Sequence of chain 1.K:
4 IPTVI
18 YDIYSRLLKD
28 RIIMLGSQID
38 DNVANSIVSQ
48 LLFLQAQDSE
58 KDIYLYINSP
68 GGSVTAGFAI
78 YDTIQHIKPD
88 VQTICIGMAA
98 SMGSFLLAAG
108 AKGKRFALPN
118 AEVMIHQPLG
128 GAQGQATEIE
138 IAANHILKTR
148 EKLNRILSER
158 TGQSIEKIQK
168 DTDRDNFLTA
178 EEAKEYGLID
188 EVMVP

The protein below binds the small molecule below.
Small molecule (SMILES): CC[C@H](C)[C@H]1C(=O)N([C@H](C)c2cccc3ccccc23)C[C@@H]2N(C(=O)NCCCC(F)(F)F)CCC(=O)N12

Binding-site contacts:
Ligand atom F40 contacts residue PHE50 of chain 1.J at 3.5 Å.
Ligand atom C26 contacts residue VAL45 of chain 1.J at 3.7 Å (hydrophobic).
Ligand atom F42 contacts residue ARG23 of chain 1.K at 3.8 Å.
Ligand atom C4 contacts residue TYR61 of chain 1.K at 3.9 Å (hydrophobic).
Ligand atom F40 contacts residue LEU49 of chain 1.J at 3.7 Å.
Ligand atom O32 contacts residue MET190 of chain 1.K at 3.6 Å.
Ligand atom C29 contacts residue ILE29 of chain 1.K at 3.8 Å (hydrophobic).
Ligand atom C24 contacts residue ILE93 of chain 1.K at 3.9 Å (hydrophobic).
Ligand atom C35 contacts residue ASP27 of chain 1.K at 3.8 Å.
Ligand atom F41 contacts residue ARG23 of chain 1.K at 3.4 Å.
Ligand atom O1 contacts residue LEU49 of chain 1.J at 3.9 Å.
Ligand atom C36 contacts residue ILE29 of chain 1.K at 3.8 Å (hydrophobic).
Ligand atom C25 contacts residue LEU49 of chain 1.J at 3.4 Å (hydrophobic).
Ligand atom C37 contacts residue ASP27 of chain 1.K at 3.9 Å.
Ligand atom C23 contacts residue LEU49 of chain 1.J at 3.7 Å (hydrophobic).
Ligand atom C38 contacts residue LEU24 of chain 1.K at 3.7 Å (hydrophobic).
Ligand atom F40 contacts residue LEU24 of chain 1.K at 3.3 Å.
Ligand atom C46 contacts residue HIS83 of chain 1.J at 3.0 Å.
Ligand atom F41 contacts residue LEU24 of chain 1.K at 4.0 Å.
Ligand atom F42 contacts residue ASP27 of chain 1.K at 3.8 Å.
Ligand atom N34 contacts residue ILE29 of chain 1.K at 3.9 Å.
Ligand atom C10 contacts residue HIS83 of chain 1.J at 3.9 Å.
Ligand atom C26 contacts residue LEU49 of chain 1.J at 3.7 Å (hydrophobic).
Ligand atom C25 contacts residue ILE93 of chain 1.K at 3.6 Å (hydrophobic).
Ligand atom C25 contacts residue VAL45 of chain 1.J at 3.8 Å (hydrophobic).
Ligand atom C28 contacts residue TYR63 of chain 1.K at 3.7 Å (hydrophobic).
Ligand atom C26 contacts residue ILE93 of chain 1.K at 3.5 Å (hydrophobic).
Ligand atom C24 contacts residue LEU49 of chain 1.J at 3.4 Å (hydrophobic).
Ligand atom F41 contacts residue PHE50 of chain 1.J at 3.6 Å.
Ligand atom C2 contacts residue ILE29 of chain 1.K at 3.9 Å (hydrophobic).
Ligand atom C37 contacts residue ALA53 of chain 1.J at 3.5 Å (hydrophobic).
Ligand atom C29 contacts residue TYR63 of chain 1.K at 3.9 Å (hydrophobic).
Ligand atom C30 contacts residue ILE91 of chain 1.K at 3.6 Å (hydrophobic).
Ligand atom C10 contacts residue GLN52 of chain 1.J at 3.8 Å.
Ligand atom C28 contacts residue LEU49 of chain 1.J at 3.7 Å (hydrophobic).
Ligand atom C51 contacts residue ILE91 of chain 1.K at 2.9 Å (hydrophobic).
Ligand atom C27 contacts residue LEU49 of chain 1.J at 3.6 Å (hydrophobic).
Ligand atom C27 contacts residue ILE93 of chain 1.K at 3.9 Å (hydrophobic).
Ligand atom F42 contacts residue LEU24 of chain 1.K at 3.3 Å.
Ligand atom C25 contacts residue THR80 of chain 1.J at 3.9 Å.

Sequence of chain 1.J:
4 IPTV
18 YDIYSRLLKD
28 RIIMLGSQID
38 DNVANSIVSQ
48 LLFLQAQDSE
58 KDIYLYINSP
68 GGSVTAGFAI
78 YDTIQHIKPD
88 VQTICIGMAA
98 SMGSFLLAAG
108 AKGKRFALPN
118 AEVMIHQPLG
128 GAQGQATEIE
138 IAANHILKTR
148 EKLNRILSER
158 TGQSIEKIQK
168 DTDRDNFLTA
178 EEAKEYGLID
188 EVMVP